Binding-site contacts:
Ligand atom CG contacts residue LEU163 of chain 1.A at 3.3 Å (hydrophobic).
Ligand atom CD1 contacts residue SER77 of chain 1.A at 3.2 Å.
Ligand atom O contacts residue ASN80 of chain 1.A at 2.9 Å (h-bond).
Ligand atom OXT contacts residue TYR84 of chain 1.A at 2.7 Å (h-bond).
Ligand atom C contacts residue LYS146 of chain 1.A at 3.5 Å.
Ligand atom CD contacts residue ASN63 of chain 1.A at 3.0 Å.
Ligand atom CB contacts residue TYR99 of chain 1.A at 3.1 Å (hydrophobic).
Ligand atom N contacts residue TYR7 of chain 1.A at 2.9 Å (h-bond).
Ligand atom O contacts residue TYR159 of chain 1.A at 2.5 Å (h-bond).
Ligand atom O contacts residue TYR7 of chain 1.A at 3.4 Å.
Ligand atom O contacts residue ILE66 of chain 1.A at 3.5 Å.
Ligand atom OXT contacts residue THR143 of chain 1.A at 2.6 Å (h-bond).
Ligand atom O contacts residue TRP147 of chain 1.A at 2.9 Å (h-bond).
Ligand atom CD2 contacts residue THR73 of chain 1.A at 3.4 Å.
Ligand atom CA contacts residue TYR7 of chain 1.A at 3.5 Å (hydrophobic).
Ligand atom OE1 contacts residue ARG97 of chain 1.A at 2.7 Å (salt-bridge).
Ligand atom CA contacts residue TYR99 of chain 1.A at 3.2 Å (hydrophobic).
Ligand atom C contacts residue TYR7 of chain 1.A at 3.2 Å (hydrophobic).
Ligand atom OH contacts residue SER116 of chain 1.A at 2.7 Å (h-bond).
Ligand atom CG contacts residue ASN63 of chain 1.A at 3.4 Å.
Ligand atom N contacts residue TYR99 of chain 1.A at 2.9 Å (h-bond).
Ligand atom CA contacts residue TYR171 of chain 1.A at 3.5 Å (hydrophobic).
Ligand atom CD2 contacts residue ARG62 of chain 1.A at 3.4 Å.
Ligand atom O contacts residue TYR84 of chain 1.A at 3.3 Å (h-bond).
Ligand atom O contacts residue LYS146 of chain 1.A at 2.7 Å (salt-bridge).
Ligand atom OE2 contacts residue ARG156 of chain 1.A at 3.5 Å.
Ligand atom OG1 contacts residue VAL152 of chain 1.A at 3.5 Å.
Ligand atom O contacts residue LYS146 of chain 1.A at 3.3 Å.
Ligand atom O contacts residue TYR159 of chain 1.A at 3.5 Å.
Ligand atom C contacts residue TYR84 of chain 1.A at 3.4 Å (hydrophobic).
Ligand atom CB contacts residue LEU81 of chain 1.A at 3.5 Å (hydrophobic).
Ligand atom OH contacts residue TYR74 of chain 1.A at 3.2 Å (h-bond).
Ligand atom CB contacts residue GLN155 of chain 1.A at 3.4 Å.
Ligand atom CD contacts residue TYR7 of chain 1.A at 3.4 Å (hydrophobic).
Ligand atom CD1 contacts residue THR69 of chain 1.A at 3.4 Å.
Ligand atom N contacts residue TYR7 of chain 1.A at 3.2 Å (h-bond).
Ligand atom N contacts residue SER77 of chain 1.A at 2.9 Å (h-bond).
Ligand atom CA contacts residue TYR7 of chain 1.A at 3.2 Å (hydrophobic).
Ligand atom OE1 contacts residue ARG156 of chain 1.A at 3.4 Å.
Ligand atom N contacts residue TYR171 of chain 1.A at 2.6 Å (h-bond).

Sequence of chain 1.A:
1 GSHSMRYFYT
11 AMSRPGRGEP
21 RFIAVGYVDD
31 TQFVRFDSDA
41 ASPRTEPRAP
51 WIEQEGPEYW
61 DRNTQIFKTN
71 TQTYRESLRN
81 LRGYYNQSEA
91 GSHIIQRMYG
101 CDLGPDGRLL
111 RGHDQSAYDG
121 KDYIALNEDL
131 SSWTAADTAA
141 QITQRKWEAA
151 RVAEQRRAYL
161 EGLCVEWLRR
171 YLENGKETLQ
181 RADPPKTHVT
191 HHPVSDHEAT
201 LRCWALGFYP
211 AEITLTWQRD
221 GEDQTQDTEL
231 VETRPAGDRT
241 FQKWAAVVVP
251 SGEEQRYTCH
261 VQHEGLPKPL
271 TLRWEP

A small-molecule ligand and the protein it binds are described below.
Small molecule (SMILES): CC(C)C[C@H](NC(=O)[C@H](CCC(N)=O)NC(=O)CNC(=O)[C@H](C)NC(=O)[C@@H]1CCCN1C(=O)[C@H](CC(C)C)NC(=O)[C@@H]1CCCN1C(=O)[C@H](CCC(=O)O)NC(=O)[C@@H]1CCCN1C(=O)[C@@H](N)CC(C)C)C(=O)N[C@H](C(=O)N[C@@H](C)C(=O)N[C@@H](Cc1ccc(O)cc1)C(=O)O)[C@@H](C)O